Binding-site contacts:
Ligand atom N1 contacts residue PDC1 of chain 4.I at 2.9 Å (h-bond).
Ligand atom C7 contacts residue PDC1 of chain 4.I at 3.6 Å.
Ligand atom C8 contacts residue TB1 of chain 4.Q at 3.4 Å.
Ligand atom O2 contacts residue PDC1 of chain 4.I at 3.1 Å (h-bond).
Ligand atom C8 contacts residue PDC1 of chain 4.I at 3.9 Å.
Ligand atom O2 contacts residue PDC1 of chain 4.E at 2.9 Å (h-bond).
Ligand atom C3 contacts residue PDC1 of chain 4.I at 4.5 Å.
Ligand atom C2 contacts residue PDC1 of chain 4.E at 3.5 Å.
Ligand atom O4 contacts residue PDC1 of chain 4.E at 3.1 Å (h-bond).
Ligand atom C7 contacts residue PDC1 of chain 4.E at 3.7 Å.
Ligand atom O4 contacts residue HIS77 of chain 4.A at 3.7 Å.
Ligand atom C2 contacts residue TB1 of chain 4.Q at 3.3 Å.
Ligand atom O4 contacts residue PDC1 of chain 4.I at 3.0 Å (h-bond).
Ligand atom O2 contacts residue TB1 of chain 4.Q at 2.4 Å.
Ligand atom O3 contacts residue HIS77 of chain 4.A at 2.8 Å (h-bond).
Ligand atom N1 contacts residue PDC1 of chain 4.E at 2.8 Å (h-bond).
Ligand atom C8 contacts residue PDC1 of chain 4.E at 3.6 Å.
Ligand atom O4 contacts residue TB1 of chain 4.Q at 2.4 Å.
Ligand atom C6 contacts residue PDC1 of chain 4.E at 3.5 Å.
Ligand atom C2 contacts residue PDC1 of chain 4.I at 3.4 Å.
Ligand atom O3 contacts residue ALA55 of chain 3.A at 4.2 Å.
Ligand atom C8 contacts residue HIS77 of chain 4.A at 3.4 Å.
Ligand atom C6 contacts residue TB1 of chain 4.Q at 3.3 Å.
Ligand atom N1 contacts residue TB1 of chain 4.Q at 2.5 Å.
Ligand atom C6 contacts residue PDC1 of chain 4.I at 3.6 Å.
Ligand atom C7 contacts residue TB1 of chain 4.Q at 3.4 Å.

The small molecule below binds the protein below.
Small molecule (SMILES): O=C(O)c1cccc(C(=O)O)n1

Sequence of chain 3.A:
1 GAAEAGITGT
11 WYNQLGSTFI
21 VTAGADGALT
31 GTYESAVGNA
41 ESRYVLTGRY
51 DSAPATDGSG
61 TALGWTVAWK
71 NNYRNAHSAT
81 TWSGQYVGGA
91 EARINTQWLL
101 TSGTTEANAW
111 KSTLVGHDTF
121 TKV

Sequence of chain 4.A:
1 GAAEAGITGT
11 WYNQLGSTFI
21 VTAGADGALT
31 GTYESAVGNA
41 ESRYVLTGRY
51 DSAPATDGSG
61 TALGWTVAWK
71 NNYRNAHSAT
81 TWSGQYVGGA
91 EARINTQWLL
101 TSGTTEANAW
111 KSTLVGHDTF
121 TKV